Binding-site contacts:
Ligand atom CA contacts residue TYR110 of chain 1.C at 4.2 Å (hydrophobic).
Ligand atom P contacts residue TRP449 of chain 1.D at 3.8 Å.
Ligand atom O1 contacts residue LYS28 of chain 1.D at 3.1 Å (salt-bridge).
Ligand atom CA contacts residue PHE192 of chain 1.C at 3.9 Å (hydrophobic).
Ligand atom O2 contacts residue FE1 of chain 1.O at 2.2 Å.
Ligand atom CB contacts residue PHE192 of chain 1.C at 3.6 Å (hydrophobic).
Ligand atom O4 contacts residue HIS148 of chain 1.C at 4.0 Å.
Ligand atom CA contacts residue FE1 of chain 1.O at 3.7 Å.
Ligand atom O3 contacts residue ASN145 of chain 1.C at 2.8 Å (h-bond).
Ligand atom O4 contacts residue GLN152 of chain 1.C at 2.9 Å (h-bond).
Ligand atom O4 contacts residue FE1 of chain 1.O at 2.0 Å.
Ligand atom CB contacts residue FE1 of chain 1.O at 3.3 Å.
Ligand atom O2 contacts residue HIS148 of chain 1.C at 3.2 Å.
Ligand atom O2 contacts residue TRP449 of chain 1.D at 3.9 Å.
Ligand atom O1 contacts residue ARG102 of chain 1.C at 4.1 Å.
Ligand atom O2 contacts residue LYS28 of chain 1.D at 2.9 Å (salt-bridge).
Ligand atom CA contacts residue TYR108 of chain 1.C at 3.6 Å (hydrophobic).
Ligand atom O3 contacts residue ARG102 of chain 1.C at 2.8 Å (salt-bridge).
Ligand atom P contacts residue ARG102 of chain 1.C at 4.0 Å.
Ligand atom O3 contacts residue TYR108 of chain 1.C at 4.0 Å.
Ligand atom CB contacts residue ILE126 of chain 1.C at 3.5 Å (hydrophobic).
Ligand atom CB contacts residue ILE204 of chain 1.C at 4.1 Å (hydrophobic).
Ligand atom P contacts residue FE1 of chain 1.O at 3.4 Å.
Ligand atom P contacts residue TYR108 of chain 1.C at 4.2 Å.
Ligand atom O4 contacts residue LYS28 of chain 1.D at 4.2 Å.
Ligand atom O4 contacts residue PHE192 of chain 1.C at 3.9 Å.
Ligand atom O2 contacts residue HIS190 of chain 1.C at 3.4 Å (h-bond).
Ligand atom P contacts residue LYS28 of chain 1.D at 3.6 Å.
Ligand atom CB contacts residue HIS190 of chain 1.C at 4.3 Å.
Ligand atom P contacts residue TYR110 of chain 1.C at 3.6 Å.
Ligand atom CB contacts residue GLN152 of chain 1.C at 4.1 Å.
Ligand atom P contacts residue ASN145 of chain 1.C at 3.6 Å.
Ligand atom O4 contacts residue HIS190 of chain 1.C at 3.3 Å (h-bond).
Ligand atom O1 contacts residue TYR110 of chain 1.C at 2.4 Å (h-bond).
Ligand atom O2 contacts residue ASN145 of chain 1.C at 3.2 Å (h-bond).
Ligand atom O4 contacts residue ILE126 of chain 1.C at 4.3 Å.
Ligand atom CA contacts residue HIS190 of chain 1.C at 4.2 Å.
Ligand atom O3 contacts residue TRP449 of chain 1.D at 3.6 Å.
Ligand atom O1 contacts residue TRP449 of chain 1.D at 3.0 Å (h-bond).
Ligand atom O3 contacts residue TYR110 of chain 1.C at 4.0 Å.

Sequence of chain 1.D:
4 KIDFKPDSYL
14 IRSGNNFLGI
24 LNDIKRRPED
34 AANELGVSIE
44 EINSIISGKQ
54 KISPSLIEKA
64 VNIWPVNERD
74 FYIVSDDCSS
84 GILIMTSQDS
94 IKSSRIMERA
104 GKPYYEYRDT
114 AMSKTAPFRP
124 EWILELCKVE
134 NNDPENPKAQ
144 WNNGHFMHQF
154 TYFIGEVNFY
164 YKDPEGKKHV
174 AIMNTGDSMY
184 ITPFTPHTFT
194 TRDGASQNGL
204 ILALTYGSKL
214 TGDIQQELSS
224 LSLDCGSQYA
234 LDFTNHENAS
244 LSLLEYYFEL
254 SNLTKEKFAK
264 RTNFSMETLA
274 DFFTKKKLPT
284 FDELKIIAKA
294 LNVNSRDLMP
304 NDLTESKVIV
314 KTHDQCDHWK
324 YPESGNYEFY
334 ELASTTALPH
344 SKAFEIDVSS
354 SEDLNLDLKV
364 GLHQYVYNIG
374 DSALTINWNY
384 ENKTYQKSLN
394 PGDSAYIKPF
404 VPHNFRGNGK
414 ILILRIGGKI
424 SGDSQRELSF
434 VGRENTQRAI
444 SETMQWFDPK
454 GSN

The protein below binds the small molecule below.
Small molecule (SMILES): O=P(O)(O)CCO

Sequence of chain 1.C:
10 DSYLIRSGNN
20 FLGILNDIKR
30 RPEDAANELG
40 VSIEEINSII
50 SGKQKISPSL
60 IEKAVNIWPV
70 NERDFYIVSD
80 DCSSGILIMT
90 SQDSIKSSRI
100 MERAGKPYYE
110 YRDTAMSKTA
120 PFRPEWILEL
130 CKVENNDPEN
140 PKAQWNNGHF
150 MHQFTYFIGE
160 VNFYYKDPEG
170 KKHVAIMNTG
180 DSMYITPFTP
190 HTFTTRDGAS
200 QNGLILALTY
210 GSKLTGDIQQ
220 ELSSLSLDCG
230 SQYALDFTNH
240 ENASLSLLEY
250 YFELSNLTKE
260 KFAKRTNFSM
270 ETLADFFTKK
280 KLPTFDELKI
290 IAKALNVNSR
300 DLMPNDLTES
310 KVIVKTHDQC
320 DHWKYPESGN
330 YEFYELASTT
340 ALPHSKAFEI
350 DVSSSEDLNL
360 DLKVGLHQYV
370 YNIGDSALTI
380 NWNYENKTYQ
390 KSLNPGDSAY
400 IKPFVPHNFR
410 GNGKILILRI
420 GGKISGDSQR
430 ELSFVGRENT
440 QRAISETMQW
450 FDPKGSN